Sequence of chain 1.D:
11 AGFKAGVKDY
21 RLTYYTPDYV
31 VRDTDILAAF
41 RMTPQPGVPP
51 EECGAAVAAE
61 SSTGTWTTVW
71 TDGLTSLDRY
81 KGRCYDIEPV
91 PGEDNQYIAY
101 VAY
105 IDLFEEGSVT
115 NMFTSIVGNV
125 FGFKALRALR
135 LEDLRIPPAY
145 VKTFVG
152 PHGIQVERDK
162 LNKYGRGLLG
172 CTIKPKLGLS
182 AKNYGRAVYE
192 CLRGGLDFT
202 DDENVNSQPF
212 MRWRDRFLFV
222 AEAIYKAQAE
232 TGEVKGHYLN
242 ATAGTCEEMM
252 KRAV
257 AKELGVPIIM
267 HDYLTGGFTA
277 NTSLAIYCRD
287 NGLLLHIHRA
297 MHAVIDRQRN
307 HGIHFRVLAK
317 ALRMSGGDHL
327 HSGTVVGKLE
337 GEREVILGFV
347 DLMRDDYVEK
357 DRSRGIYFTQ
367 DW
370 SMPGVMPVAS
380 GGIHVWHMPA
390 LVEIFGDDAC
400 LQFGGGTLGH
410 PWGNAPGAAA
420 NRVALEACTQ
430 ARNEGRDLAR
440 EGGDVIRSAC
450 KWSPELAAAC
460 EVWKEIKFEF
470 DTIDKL

Binding-site contacts:
Ligand atom O2P contacts residue GLY380 of chain 1.D at 3.3 Å.
Ligand atom O7 contacts residue GLU204 of chain 1.D at 3.2 Å (salt-bridge).
Ligand atom O7 contacts residue LYS177 of chain 1.D at 2.8 Å (salt-bridge).
Ligand atom O3 contacts residue KCX201 of chain 1.D at 2.7 Å (h-bond).
Ligand atom C contacts residue MG1 of chain 1.NA at 3.0 Å.
Ligand atom O1P contacts residue THR65 of chain 1.C at 2.5 Å (h-bond).
Ligand atom O1P contacts residue LYS175 of chain 1.D at 3.4 Å.
Ligand atom O2 contacts residue MG1 of chain 1.NA at 2.2 Å.
Ligand atom O2 contacts residue ASP203 of chain 1.D at 3.3 Å (salt-bridge).
Ligand atom O2P contacts residue TRP66 of chain 1.C at 3.3 Å.
Ligand atom O3P contacts residue GLY403 of chain 1.D at 2.9 Å (h-bond).
Ligand atom O5P contacts residue HIS327 of chain 1.D at 2.8 Å (h-bond).
Ligand atom C3 contacts residue MG1 of chain 1.NA at 3.0 Å.
Ligand atom O2P contacts residue GLY381 of chain 1.D at 2.9 Å (h-bond).
Ligand atom O7 contacts residue MG1 of chain 1.NA at 2.3 Å.
Ligand atom O6 contacts residue LYS334 of chain 1.D at 2.9 Å (salt-bridge).
Ligand atom O1P contacts residue GLY404 of chain 1.D at 2.8 Å (h-bond).
Ligand atom O2 contacts residue KCX201 of chain 1.D at 3.2 Å (h-bond).
Ligand atom O4 contacts residue GLY380 of chain 1.D at 3.2 Å.
Ligand atom O2 contacts residue LYS175 of chain 1.D at 3.0 Å (salt-bridge).
Ligand atom O4 contacts residue SER379 of chain 1.D at 3.0 Å (h-bond).
Ligand atom O4P contacts residue ARG295 of chain 1.D at 2.7 Å (salt-bridge).
Ligand atom O6P contacts residue ARG295 of chain 1.D at 2.8 Å (salt-bridge).
Ligand atom O7 contacts residue ASP203 of chain 1.D at 3.1 Å (salt-bridge).
Ligand atom O6 contacts residue GLU60 of chain 1.C at 3.5 Å (salt-bridge).
Ligand atom O1 contacts residue LYS175 of chain 1.D at 3.2 Å (salt-bridge).
Ligand atom O3 contacts residue MG1 of chain 1.NA at 2.1 Å.
Ligand atom C3 contacts residue KCX201 of chain 1.D at 3.3 Å.
Ligand atom O5 contacts residue LEU335 of chain 1.D at 3.3 Å.
Ligand atom C2 contacts residue MG1 of chain 1.NA at 2.9 Å.
Ligand atom P1 contacts residue THR65 of chain 1.C at 3.4 Å.
Ligand atom O3 contacts residue GLU204 of chain 1.D at 3.0 Å (salt-bridge).
Ligand atom O3 contacts residue HIS294 of chain 1.D at 2.9 Å (h-bond).
Ligand atom O7 contacts residue ASN123 of chain 1.C at 3.0 Å (h-bond).
Ligand atom O2 contacts residue THR173 of chain 1.D at 3.0 Å (h-bond).
Ligand atom O2P contacts residue LYS334 of chain 1.D at 2.9 Å (salt-bridge).
Ligand atom O2P contacts residue THR65 of chain 1.C at 3.4 Å (h-bond).
Ligand atom C contacts residue LYS175 of chain 1.D at 3.5 Å.
Ligand atom O7 contacts residue LYS175 of chain 1.D at 3.3 Å (salt-bridge).
Ligand atom C contacts residue ASN123 of chain 1.C at 3.5 Å.

Sequence of chain 1.C:
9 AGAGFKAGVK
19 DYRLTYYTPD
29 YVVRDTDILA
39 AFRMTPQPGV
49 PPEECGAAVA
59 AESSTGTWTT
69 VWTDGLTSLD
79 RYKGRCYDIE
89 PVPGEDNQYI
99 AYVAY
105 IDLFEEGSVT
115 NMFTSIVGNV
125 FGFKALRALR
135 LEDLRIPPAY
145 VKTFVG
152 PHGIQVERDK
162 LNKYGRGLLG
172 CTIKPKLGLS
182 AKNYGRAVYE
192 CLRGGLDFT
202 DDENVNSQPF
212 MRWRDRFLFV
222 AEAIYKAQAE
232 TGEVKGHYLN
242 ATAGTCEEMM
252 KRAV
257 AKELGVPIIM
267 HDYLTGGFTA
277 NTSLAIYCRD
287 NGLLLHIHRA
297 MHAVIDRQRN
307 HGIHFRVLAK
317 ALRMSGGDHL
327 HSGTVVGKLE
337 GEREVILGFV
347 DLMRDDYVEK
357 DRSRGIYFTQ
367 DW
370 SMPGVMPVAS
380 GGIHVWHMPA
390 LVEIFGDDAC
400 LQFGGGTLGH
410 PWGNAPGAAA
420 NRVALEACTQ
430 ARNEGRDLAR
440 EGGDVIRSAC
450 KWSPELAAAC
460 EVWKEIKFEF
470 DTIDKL

The protein below binds the small molecule below.
Small molecule (SMILES): O=C(O)[C@@](O)(COP(=O)(O)O)[C@H](O)[C@H](O)COP(=O)(O)O